The small molecule below binds the protein below.
Small molecule (SMILES): CSCC[C@H](NC=O)C(=O)O

Sequence of chain 1.C:
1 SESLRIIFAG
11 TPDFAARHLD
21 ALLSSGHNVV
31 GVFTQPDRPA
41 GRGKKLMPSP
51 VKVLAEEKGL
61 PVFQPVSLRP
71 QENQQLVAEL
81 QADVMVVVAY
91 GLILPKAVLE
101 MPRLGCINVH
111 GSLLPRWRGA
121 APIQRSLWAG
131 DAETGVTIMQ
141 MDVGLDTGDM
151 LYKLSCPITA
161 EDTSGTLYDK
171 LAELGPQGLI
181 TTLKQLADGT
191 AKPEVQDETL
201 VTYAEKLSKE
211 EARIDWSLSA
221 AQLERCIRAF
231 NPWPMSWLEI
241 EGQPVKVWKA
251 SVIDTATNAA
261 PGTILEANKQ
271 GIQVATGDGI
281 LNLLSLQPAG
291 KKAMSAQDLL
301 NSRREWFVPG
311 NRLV

Binding-site contacts:
Ligand atom O contacts residue ALA120 of chain 1.C at 4.3 Å.
Ligand atom CG contacts residue ALA89 of chain 1.C at 3.9 Å (hydrophobic).
Ligand atom O contacts residue TYR90 of chain 1.C at 4.0 Å.
Ligand atom N contacts residue ASN108 of chain 1.C at 4.4 Å.
Ligand atom O1 contacts residue ALA89 of chain 1.C at 3.0 Å (h-bond).
Ligand atom O1 contacts residue VAL88 of chain 1.C at 3.8 Å.
Ligand atom O1 contacts residue ASN108 of chain 1.C at 3.5 Å (h-bond).
Ligand atom CE contacts residue TYR168 of chain 1.C at 3.9 Å (hydrophobic).
Ligand atom CB contacts residue HIS110 of chain 1.C at 4.5 Å.
Ligand atom CN contacts residue ASN108 of chain 1.C at 4.3 Å.
Ligand atom O1 contacts residue TYR90 of chain 1.C at 2.6 Å (h-bond).
Ligand atom C contacts residue ALA120 of chain 1.C at 4.0 Å (hydrophobic).
Ligand atom SD contacts residue VAL109 of chain 1.C at 4.5 Å.
Ligand atom SD contacts residue GLY111 of chain 1.C at 3.7 Å.
Ligand atom C contacts residue TYR90 of chain 1.C at 4.4 Å (hydrophobic).
Ligand atom CB contacts residue GLY119 of chain 1.C at 3.6 Å.
Ligand atom CB contacts residue PRO122 of chain 1.C at 4.5 Å (hydrophobic).
Ligand atom CN contacts residue TYR90 of chain 1.C at 2.9 Å (hydrophobic).
Ligand atom CE contacts residue ALA89 of chain 1.C at 4.4 Å (hydrophobic).
Ligand atom CE contacts residue PHE14 of chain 1.C at 3.8 Å (hydrophobic).
Ligand atom N contacts residue TYR90 of chain 1.C at 4.3 Å.
Ligand atom CG contacts residue ALA120 of chain 1.C at 4.5 Å (hydrophobic).
Ligand atom CE contacts residue ILE123 of chain 1.C at 4.3 Å (hydrophobic).
Ligand atom SD contacts residue PRO122 of chain 1.C at 4.1 Å.
Ligand atom CB contacts residue ALA120 of chain 1.C at 3.4 Å (hydrophobic).
Ligand atom N contacts residue ALA89 of chain 1.C at 4.1 Å.
Ligand atom CN contacts residue ALA89 of chain 1.C at 3.3 Å (hydrophobic).
Ligand atom C contacts residue GLY119 of chain 1.C at 4.3 Å.
Ligand atom CA contacts residue ALA120 of chain 1.C at 4.1 Å (hydrophobic).
Ligand atom O1 contacts residue VAL87 of chain 1.C at 4.1 Å.
Ligand atom SD contacts residue HIS110 of chain 1.C at 4.1 Å.
Ligand atom CA contacts residue GLY119 of chain 1.C at 3.5 Å.